The small molecule below binds the protein below.
Small molecule (SMILES): CC(=O)N[C@H]1[C@H](O[C@H]2[C@H](O)[C@@H](NC(C)=O)CO[C@@H]2CO)O[C@H](CO)[C@@H](O[C@@H]2O[C@H](CO)[C@@H](O)[C@H](O)[C@@H]2O)[C@@H]1O

Sequence of chain 1.A:
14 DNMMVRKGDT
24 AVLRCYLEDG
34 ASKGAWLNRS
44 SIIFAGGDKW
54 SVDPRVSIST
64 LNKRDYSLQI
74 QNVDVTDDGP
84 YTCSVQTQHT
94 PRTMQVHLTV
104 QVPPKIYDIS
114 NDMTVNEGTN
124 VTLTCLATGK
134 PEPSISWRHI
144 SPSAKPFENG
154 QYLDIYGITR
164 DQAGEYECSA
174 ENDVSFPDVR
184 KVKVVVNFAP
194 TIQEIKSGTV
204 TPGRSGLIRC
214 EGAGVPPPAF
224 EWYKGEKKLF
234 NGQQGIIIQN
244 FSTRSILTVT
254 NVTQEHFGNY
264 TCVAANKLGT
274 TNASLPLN

Binding-site contacts:
Ligand atom O6 contacts residue ARG42 of chain 1.A at 3.3 Å.
Ligand atom O7 contacts residue TYR84 of chain 1.A at 3.9 Å.
Ligand atom O6 contacts residue THR79 of chain 1.A at 3.2 Å (h-bond).
Ligand atom C3 contacts residue ASP80 of chain 1.A at 3.6 Å.
Ligand atom O3 contacts residue ARG58 of chain 1.A at 4.3 Å.
Ligand atom C7 contacts residue ASP80 of chain 1.A at 3.9 Å.
Ligand atom C6 contacts residue THR79 of chain 1.A at 4.0 Å.
Ligand atom C3 contacts residue ASN41 of chain 1.A at 3.8 Å.
Ligand atom C6 contacts residue ARG42 of chain 1.A at 3.4 Å.
Ligand atom C4 contacts residue THR79 of chain 1.A at 3.7 Å.
Ligand atom C8 contacts residue ASN41 of chain 1.A at 3.4 Å.
Ligand atom N2 contacts residue ASN41 of chain 1.A at 3.3 Å (h-bond).
Ligand atom O7 contacts residue THR79 of chain 1.A at 4.3 Å.
Ligand atom O7 contacts residue ARG42 of chain 1.A at 4.2 Å.
Ligand atom O5 contacts residue THR79 of chain 1.A at 3.6 Å.
Ligand atom C5 contacts residue ASN41 of chain 1.A at 3.3 Å.
Ligand atom C1 contacts residue THR79 of chain 1.A at 4.2 Å.
Ligand atom O7 contacts residue ARG58 of chain 1.A at 4.1 Å.
Ligand atom C2 contacts residue ASN41 of chain 1.A at 2.6 Å.
Ligand atom C7 contacts residue TYR84 of chain 1.A at 3.9 Å (hydrophobic).
Ligand atom O7 contacts residue VAL59 of chain 1.A at 3.5 Å.
Ligand atom C1 contacts residue TYR84 of chain 1.A at 4.0 Å (hydrophobic).
Ligand atom O6 contacts residue ARG58 of chain 1.A at 3.9 Å.
Ligand atom O7 contacts residue ASP80 of chain 1.A at 3.9 Å.
Ligand atom C8 contacts residue ARG42 of chain 1.A at 4.1 Å.
Ligand atom O6 contacts residue ASN41 of chain 1.A at 3.9 Å.
Ligand atom N2 contacts residue TYR84 of chain 1.A at 3.6 Å (h-bond).
Ligand atom C7 contacts residue ASN41 of chain 1.A at 3.7 Å.
Ligand atom O4 contacts residue THR79 of chain 1.A at 3.2 Å (h-bond).
Ligand atom N2 contacts residue ASP80 of chain 1.A at 3.1 Å (salt-bridge).
Ligand atom C3 contacts residue THR79 of chain 1.A at 3.4 Å.
Ligand atom C5 contacts residue THR79 of chain 1.A at 3.8 Å.
Ligand atom O3 contacts residue THR79 of chain 1.A at 4.1 Å.
Ligand atom O5 contacts residue ASN41 of chain 1.A at 1.9 Å (h-bond).
Ligand atom O3 contacts residue ASP80 of chain 1.A at 3.5 Å (salt-bridge).
Ligand atom C1 contacts residue ASN41 of chain 1.A at 1.4 Å.
Ligand atom C6 contacts residue ASN41 of chain 1.A at 4.2 Å.
Ligand atom C2 contacts residue ASP80 of chain 1.A at 4.0 Å.
Ligand atom C5 contacts residue ARG42 of chain 1.A at 4.1 Å.
Ligand atom C4 contacts residue ASN41 of chain 1.A at 4.0 Å.